A protein and the small-molecule ligand that binds it are described below.
Small molecule (SMILES): N[C@@H](CCC(=O)O)C(=O)O

Sequence of chain 1.C:
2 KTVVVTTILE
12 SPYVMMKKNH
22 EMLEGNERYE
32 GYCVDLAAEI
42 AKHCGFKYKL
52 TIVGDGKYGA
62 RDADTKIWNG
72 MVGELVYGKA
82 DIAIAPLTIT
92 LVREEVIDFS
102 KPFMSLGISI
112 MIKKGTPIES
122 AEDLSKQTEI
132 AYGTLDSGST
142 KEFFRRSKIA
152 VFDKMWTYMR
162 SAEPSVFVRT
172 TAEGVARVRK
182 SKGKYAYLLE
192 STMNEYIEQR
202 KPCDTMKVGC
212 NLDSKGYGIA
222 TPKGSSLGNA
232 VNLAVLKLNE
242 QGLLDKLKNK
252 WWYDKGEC

Binding-site contacts:
Ligand atom C contacts residue GLY139 of chain 1.C at 4.1 Å.
Ligand atom C contacts residue TYR59 of chain 1.C at 3.8 Å (hydrophobic).
Ligand atom OE2 contacts residue SER140 of chain 1.C at 3.1 Å (h-bond).
Ligand atom N contacts residue PRO87 of chain 1.C at 3.4 Å (h-bond).
Ligand atom OXT contacts residue TYR59 of chain 1.C at 3.7 Å.
Ligand atom OXT contacts residue THR89 of chain 1.C at 3.0 Å (h-bond).
Ligand atom CG contacts residue GLU191 of chain 1.C at 3.8 Å.
Ligand atom CA contacts residue TYR59 of chain 1.C at 4.1 Å (hydrophobic).
Ligand atom OXT contacts residue PRO87 of chain 1.C at 4.1 Å.
Ligand atom OE2 contacts residue LEU136 of chain 1.C at 4.1 Å.
Ligand atom N contacts residue TYR218 of chain 1.C at 3.8 Å.
Ligand atom C contacts residue SER140 of chain 1.C at 3.1 Å.
Ligand atom CB contacts residue LEU136 of chain 1.C at 3.8 Å (hydrophobic).
Ligand atom CA contacts residue GLU191 of chain 1.C at 3.2 Å.
Ligand atom CD contacts residue GLU191 of chain 1.C at 3.8 Å.
Ligand atom O contacts residue TYR59 of chain 1.C at 3.6 Å.
Ligand atom N contacts residue TYR59 of chain 1.C at 4.0 Å.
Ligand atom O contacts residue GLY139 of chain 1.C at 3.0 Å.
Ligand atom OE1 contacts residue THR141 of chain 1.C at 2.5 Å (h-bond).
Ligand atom OXT contacts residue LEU88 of chain 1.C at 4.0 Å.
Ligand atom OE2 contacts residue THR141 of chain 1.C at 2.9 Å (h-bond).
Ligand atom CD contacts residue LEU136 of chain 1.C at 3.9 Å (hydrophobic).
Ligand atom O contacts residue SER140 of chain 1.C at 2.6 Å (h-bond).
Ligand atom C contacts residue ARG94 of chain 1.C at 3.6 Å.
Ligand atom OE2 contacts residue GLY139 of chain 1.C at 3.5 Å.
Ligand atom OE1 contacts residue GLU191 of chain 1.C at 4.0 Å.
Ligand atom CB contacts residue GLY139 of chain 1.C at 4.1 Å.
Ligand atom OE2 contacts residue GLU191 of chain 1.C at 4.0 Å.
Ligand atom OXT contacts residue ARG94 of chain 1.C at 2.8 Å (salt-bridge).
Ligand atom CA contacts residue THR89 of chain 1.C at 3.6 Å.
Ligand atom CB contacts residue TYR59 of chain 1.C at 3.6 Å (hydrophobic).
Ligand atom C contacts residue THR89 of chain 1.C at 3.8 Å.
Ligand atom N contacts residue SER140 of chain 1.C at 3.9 Å.
Ligand atom CA contacts residue SER140 of chain 1.C at 3.1 Å.
Ligand atom OXT contacts residue SER140 of chain 1.C at 3.7 Å.
Ligand atom N contacts residue GLU191 of chain 1.C at 2.7 Å (salt-bridge).
Ligand atom O contacts residue ARG94 of chain 1.C at 2.9 Å (salt-bridge).
Ligand atom CG contacts residue LEU136 of chain 1.C at 3.6 Å (hydrophobic).
Ligand atom N contacts residue THR89 of chain 1.C at 2.9 Å (h-bond).
Ligand atom CD contacts residue THR141 of chain 1.C at 3.1 Å.